Sequence of chain 1.C:
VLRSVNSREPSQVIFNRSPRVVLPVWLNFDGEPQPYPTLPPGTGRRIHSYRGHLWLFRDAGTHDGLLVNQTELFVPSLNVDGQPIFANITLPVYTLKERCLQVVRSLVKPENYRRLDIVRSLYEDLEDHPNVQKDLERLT

Binding-site contacts:
Ligand atom CAZ contacts residue ILE58 of chain 1.C at 3.6 Å (hydrophobic).
Ligand atom OD1 contacts residue HIS64 of chain 1.C at 2.7 Å (h-bond).
Ligand atom CG contacts residue SER60 of chain 1.C at 3.6 Å.
Ligand atom NAQ contacts residue HIS59 of chain 1.C at 2.9 Å (h-bond).
Ligand atom CG contacts residue TRP37 of chain 1.C at 3.8 Å (hydrophobic).
Ligand atom CG contacts residue TRP66 of chain 1.C at 3.5 Å (hydrophobic).
Ligand atom C contacts residue HIS59 of chain 1.C at 3.6 Å.
Ligand atom CG contacts residue HIS64 of chain 1.C at 3.7 Å.
Ligand atom CAY contacts residue ILE58 of chain 1.C at 3.7 Å (hydrophobic).
Ligand atom OD1 contacts residue SER60 of chain 1.C at 2.7 Å (h-bond).
Ligand atom CAL contacts residue LEU50 of chain 1.C at 3.9 Å (hydrophobic).
Ligand atom CB contacts residue TRP66 of chain 1.C at 3.5 Å (hydrophobic).
Ligand atom CB contacts residue TYR47 of chain 1.C at 3.6 Å (hydrophobic).
Ligand atom OAD contacts residue PHE40 of chain 1.C at 3.8 Å.
Ligand atom CAL contacts residue PRO48 of chain 1.C at 3.2 Å (hydrophobic).
Ligand atom C contacts residue TYR47 of chain 1.C at 3.4 Å (hydrophobic).
Ligand atom SAS contacts residue TYR47 of chain 1.C at 3.8 Å.
Ligand atom OAD contacts residue HIS64 of chain 1.C at 3.5 Å.
Ligand atom O contacts residue TYR47 of chain 1.C at 2.5 Å (h-bond).
Ligand atom CG contacts residue TYR47 of chain 1.C at 3.9 Å (hydrophobic).
Ligand atom CD2 contacts residue TRP37 of chain 1.C at 3.4 Å (hydrophobic).
Ligand atom CAY contacts residue TYR47 of chain 1.C at 3.7 Å (hydrophobic).
Ligand atom CAJ contacts residue ILE58 of chain 1.C at 3.4 Å (hydrophobic).
Ligand atom CAH contacts residue ILE58 of chain 1.C at 3.8 Å (hydrophobic).
Ligand atom CD2 contacts residue TYR47 of chain 1.C at 3.3 Å (hydrophobic).
Ligand atom CBB contacts residue TRP37 of chain 1.C at 3.7 Å (hydrophobic).
Ligand atom CAC contacts residue TRP37 of chain 1.C at 3.6 Å (hydrophobic).
Ligand atom CAX contacts residue TYR47 of chain 1.C at 3.8 Å (hydrophobic).
Ligand atom CB contacts residue HIS59 of chain 1.C at 3.3 Å.
Ligand atom N contacts residue TYR47 of chain 1.C at 3.5 Å (h-bond).
Ligand atom CA contacts residue TYR47 of chain 1.C at 3.8 Å (hydrophobic).
Ligand atom CB contacts residue SER60 of chain 1.C at 3.9 Å.
Ligand atom OAD contacts residue TYR61 of chain 1.C at 3.4 Å.
Ligand atom CAH contacts residue HIS59 of chain 1.C at 3.6 Å.
Ligand atom NAP contacts residue PRO48 of chain 1.C at 3.9 Å.
Ligand atom CAH contacts residue TYR47 of chain 1.C at 3.8 Å (hydrophobic).
Ligand atom CAJ contacts residue TYR47 of chain 1.C at 3.7 Å (hydrophobic).
Ligand atom OD1 contacts residue TRP37 of chain 1.C at 3.9 Å.
Ligand atom OD1 contacts residue TYR61 of chain 1.C at 3.7 Å.
Ligand atom CA contacts residue HIS59 of chain 1.C at 3.4 Å.

This protein binds this small molecule.
Small molecule (SMILES): CC(=O)N[C@@H](C)C(=S)N1C[C@H](O)C[C@H]1C(=O)NCc1ccc(-c2scnc2C)cc1